Sequence of chain 1.L:
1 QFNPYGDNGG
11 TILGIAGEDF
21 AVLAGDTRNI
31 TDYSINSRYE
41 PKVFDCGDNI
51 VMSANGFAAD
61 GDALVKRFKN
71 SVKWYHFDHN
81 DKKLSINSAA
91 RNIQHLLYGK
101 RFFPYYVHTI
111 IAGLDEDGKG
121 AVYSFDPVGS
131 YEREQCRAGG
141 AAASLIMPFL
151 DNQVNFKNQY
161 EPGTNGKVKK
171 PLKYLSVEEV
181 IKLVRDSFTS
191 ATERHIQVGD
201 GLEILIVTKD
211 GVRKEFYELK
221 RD

Sequence of chain 1.K:
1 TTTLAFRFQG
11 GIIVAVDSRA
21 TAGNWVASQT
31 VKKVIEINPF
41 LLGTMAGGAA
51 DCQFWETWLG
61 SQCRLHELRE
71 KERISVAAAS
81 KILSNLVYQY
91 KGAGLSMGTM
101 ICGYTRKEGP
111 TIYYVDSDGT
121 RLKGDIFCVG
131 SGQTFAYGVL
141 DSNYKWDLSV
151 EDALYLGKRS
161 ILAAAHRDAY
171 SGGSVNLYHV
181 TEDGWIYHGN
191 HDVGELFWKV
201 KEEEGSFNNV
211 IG

Binding-site contacts:
Ligand atom C43 contacts residue ALA27 of chain 1.K at 3.4 Å (hydrophobic).
Ligand atom C10 contacts residue THR21 of chain 1.K at 3.9 Å.
Ligand atom C26 contacts residue THR1 of chain 1.K at 2.5 Å.
Ligand atom C16 contacts residue THR1 of chain 1.K at 2.9 Å.
Ligand atom C21 contacts residue LYS32 of chain 1.K at 3.8 Å.
Ligand atom C28 contacts residue SER131 of chain 1.K at 3.5 Å.
Ligand atom C23 contacts residue ALA49 of chain 1.K at 3.4 Å (hydrophobic).
Ligand atom O31 contacts residue ALA20 of chain 1.K at 3.5 Å.
Ligand atom C24 contacts residue ALA49 of chain 1.K at 3.8 Å (hydrophobic).
Ligand atom N8 contacts residue ASP126 of chain 1.L at 3.6 Å.
Ligand atom N14 contacts residue THR1 of chain 1.K at 3.7 Å.
Ligand atom O30 contacts residue SER131 of chain 1.K at 2.9 Å (h-bond).
Ligand atom O30 contacts residue THR1 of chain 1.K at 3.4 Å.
Ligand atom C20 contacts residue VAL31 of chain 1.K at 3.6 Å (hydrophobic).
Ligand atom O39 contacts residue ALA49 of chain 1.K at 3.2 Å (h-bond).
Ligand atom C20 contacts residue ALA49 of chain 1.K at 3.7 Å (hydrophobic).
Ligand atom C26 contacts residue GLY47 of chain 1.K at 3.5 Å.
Ligand atom C18 contacts residue MET45 of chain 1.K at 3.6 Å (hydrophobic).
Ligand atom C13 contacts residue GLY47 of chain 1.K at 3.7 Å.
Ligand atom C19 contacts residue MET45 of chain 1.K at 3.7 Å (hydrophobic).
Ligand atom C21 contacts residue VAL31 of chain 1.K at 3.7 Å (hydrophobic).
Ligand atom O31 contacts residue THR21 of chain 1.K at 3.1 Å (h-bond).
Ligand atom N22 contacts residue GLU132 of chain 1.L at 3.7 Å.
Ligand atom S27 contacts residue THR1 of chain 1.K at 3.6 Å (h-bond).
Ligand atom C9 contacts residue THR21 of chain 1.K at 3.6 Å.
Ligand atom C16 contacts residue LYS33 of chain 1.K at 3.8 Å.
Ligand atom C23 contacts residue VAL31 of chain 1.K at 3.4 Å (hydrophobic).
Ligand atom C28 contacts residue THR1 of chain 1.K at 3.6 Å.
Ligand atom C15 contacts residue THR1 of chain 1.K at 2.4 Å.
Ligand atom N14 contacts residue GLY47 of chain 1.K at 2.9 Å (h-bond).
Ligand atom O33 contacts residue THR21 of chain 1.K at 3.1 Å (h-bond).
Ligand atom N22 contacts residue GLN53 of chain 1.K at 3.6 Å.
Ligand atom O30 contacts residue GLY130 of chain 1.K at 3.6 Å.
Ligand atom C17 contacts residue LYS33 of chain 1.K at 3.8 Å.
Ligand atom C25 contacts residue THR1 of chain 1.K at 1.4 Å.
Ligand atom C18 contacts residue LYS33 of chain 1.K at 3.8 Å.
Ligand atom N11 contacts residue THR21 of chain 1.K at 3.0 Å (h-bond).
Ligand atom C32 contacts residue GLY47 of chain 1.K at 3.7 Å.
Ligand atom C43 contacts residue THR21 of chain 1.K at 3.8 Å.
Ligand atom C12 contacts residue GLY47 of chain 1.K at 3.5 Å.

This protein binds this small molecule.
Small molecule (SMILES): CC(C)C[C@H](NC(=O)[C@@H](Cc1ccccc1)N=[N+]=[N-])C(=O)N[C@H](C(=O)N[C@H](CCS(C)(=O)=O)Cc1ccc(CN)cc1)[C@@H](C)O